This protein binds this small molecule.
Small molecule (SMILES): O=C(CO)[C@H](O)[C@H](O)COP(=O)(O)O

Binding-site contacts:
Ligand atom O14 contacts residue CYS59 of chain 2.A at 3.7 Å.
Ligand atom O8 contacts residue HIS145 of chain 2.A at 3.6 Å.
Ligand atom O14 contacts residue LEU132 of chain 2.A at 3.6 Å.
Ligand atom C7 contacts residue LEU132 of chain 2.A at 3.9 Å (hydrophobic).
Ligand atom O14 contacts residue THR85 of chain 2.A at 3.6 Å.
Ligand atom C7 contacts residue THR85 of chain 2.A at 3.8 Å.
Ligand atom O8 contacts residue THR85 of chain 2.A at 4.1 Å.
Ligand atom C5 contacts residue GLU166 of chain 2.A at 3.5 Å.
Ligand atom P9 contacts residue HIS145 of chain 2.A at 3.5 Å.
Ligand atom O11 contacts residue GLU147 of chain 2.A at 4.3 Å.
Ligand atom O12 contacts residue THR85 of chain 2.A at 2.6 Å (h-bond).
Ligand atom P9 contacts residue ARG142 of chain 2.A at 3.8 Å.
Ligand atom P9 contacts residue THR146 of chain 2.A at 3.8 Å.
Ligand atom O11 contacts residue HIS145 of chain 2.A at 3.2 Å (h-bond).
Ligand atom C3 contacts residue ASP34 of chain 2.A at 3.8 Å.
Ligand atom O13 contacts residue GLU166 of chain 2.A at 3.7 Å.
Ligand atom O10 contacts residue ARG142 of chain 2.A at 4.2 Å.
Ligand atom O13 contacts residue ILE164 of chain 2.A at 3.3 Å.
Ligand atom O12 contacts residue ARG142 of chain 2.A at 3.1 Å (salt-bridge).
Ligand atom C5 contacts residue ASP34 of chain 2.A at 4.2 Å.
Ligand atom O4 contacts residue ASP34 of chain 2.A at 2.7 Å (salt-bridge).
Ligand atom O10 contacts residue HIS145 of chain 2.A at 2.9 Å (h-bond).
Ligand atom C3 contacts residue GLU166 of chain 2.A at 4.0 Å.
Ligand atom P9 contacts residue THR85 of chain 2.A at 3.9 Å.
Ligand atom O14 contacts residue ILE164 of chain 2.A at 4.1 Å.
Ligand atom O11 contacts residue GLY144 of chain 2.A at 3.7 Å.
Ligand atom P9 contacts residue GLY144 of chain 2.A at 4.2 Å.
Ligand atom C5 contacts residue ILE164 of chain 2.A at 4.3 Å (hydrophobic).
Ligand atom C6 contacts residue ILE164 of chain 2.A at 4.3 Å (hydrophobic).
Ligand atom C7 contacts residue THR146 of chain 2.A at 3.6 Å.
Ligand atom O13 contacts residue ASP34 of chain 2.A at 3.3 Å (salt-bridge).
Ligand atom O11 contacts residue ARG142 of chain 2.A at 3.0 Å (salt-bridge).
Ligand atom C7 contacts residue HIS145 of chain 2.A at 4.3 Å.
Ligand atom O14 contacts residue TYR87 of chain 2.A at 4.2 Å.
Ligand atom C7 contacts residue ILE164 of chain 2.A at 3.8 Å (hydrophobic).
Ligand atom C6 contacts residue THR85 of chain 2.A at 3.8 Å.
Ligand atom O8 contacts residue THR146 of chain 2.A at 4.1 Å.
Ligand atom O4 contacts residue HIS145 of chain 2.A at 3.4 Å.
Ligand atom O11 contacts residue THR146 of chain 2.A at 2.6 Å (h-bond).
Ligand atom O10 contacts residue GLY144 of chain 2.A at 3.5 Å.

Sequence of chain 2.A:
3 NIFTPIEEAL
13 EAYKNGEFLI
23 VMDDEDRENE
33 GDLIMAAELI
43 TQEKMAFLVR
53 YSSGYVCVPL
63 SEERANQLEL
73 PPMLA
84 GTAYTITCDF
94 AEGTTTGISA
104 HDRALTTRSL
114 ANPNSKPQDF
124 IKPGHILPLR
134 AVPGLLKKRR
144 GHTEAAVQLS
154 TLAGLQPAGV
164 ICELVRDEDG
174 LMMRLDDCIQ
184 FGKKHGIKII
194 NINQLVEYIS